Binding-site contacts:
Ligand atom N4 contacts residue VAL202 of chain 10.A at 2.9 Å (h-bond).
Ligand atom C4 contacts residue VAL202 of chain 10.A at 3.7 Å (hydrophobic).
Ligand atom N7 contacts residue PRO203 of chain 10.A at 4.2 Å.
Ligand atom N6 contacts residue SER415 of chain 10.A at 3.6 Å.
Ligand atom C5 contacts residue ARG91 of chain 10.A at 4.1 Å.
Ligand atom N1 contacts residue PRO203 of chain 10.A at 4.1 Å.
Ligand atom N6 contacts residue PHE421 of chain 10.A at 3.9 Å.
Ligand atom C5 contacts residue PRO203 of chain 10.A at 4.0 Å (hydrophobic).
Ligand atom N7 contacts residue ASN392 of chain 10.A at 4.2 Å.
Ligand atom N7 contacts residue HIS413 of chain 10.A at 4.1 Å.
Ligand atom C1' contacts residue PRO203 of chain 10.A at 4.1 Å (hydrophobic).
Ligand atom C6 contacts residue VAL202 of chain 10.A at 4.2 Å (hydrophobic).
Ligand atom C2' contacts residue HIS413 of chain 10.A at 3.8 Å.
Ligand atom N3 contacts residue ASP201 of chain 10.A at 4.1 Å.
Ligand atom C5 contacts residue ASP201 of chain 10.A at 4.1 Å.
Ligand atom C2 contacts residue PRO203 of chain 10.A at 3.9 Å (hydrophobic).
Ligand atom C4 contacts residue ASP201 of chain 10.A at 3.7 Å.
Ligand atom C2 contacts residue VAL202 of chain 10.A at 4.2 Å (hydrophobic).
Ligand atom C5 contacts residue VAL202 of chain 10.A at 3.6 Å (hydrophobic).
Ligand atom C8 contacts residue HIS413 of chain 10.A at 3.8 Å.
Ligand atom N7 contacts residue SER415 of chain 10.A at 4.0 Å.
Ligand atom N1 contacts residue GLY422 of chain 10.A at 3.0 Å (h-bond).
Ligand atom N1 contacts residue PRO203 of chain 10.A at 3.8 Å.
Ligand atom C2 contacts residue GLY422 of chain 10.A at 3.2 Å.
Ligand atom C4 contacts residue PRO203 of chain 10.A at 4.1 Å (hydrophobic).
Ligand atom N4 contacts residue ASP201 of chain 10.A at 2.5 Å.
Ligand atom C2' contacts residue PRO414 of chain 10.A at 3.8 Å (hydrophobic).
Ligand atom N3 contacts residue PRO414 of chain 10.A at 4.2 Å.
Ligand atom N6 contacts residue GLY420 of chain 10.A at 3.7 Å.
Ligand atom C6 contacts residue GLY422 of chain 10.A at 3.8 Å.
Ligand atom C2' contacts residue PRO203 of chain 10.A at 3.3 Å (hydrophobic).
Ligand atom N3 contacts residue PRO203 of chain 10.A at 4.2 Å.
Ligand atom C6 contacts residue PRO203 of chain 10.A at 4.0 Å (hydrophobic).
Ligand atom C5 contacts residue SER415 of chain 10.A at 4.1 Å.
Ligand atom N6 contacts residue GLY422 of chain 10.A at 3.4 Å (h-bond).
Ligand atom N1 contacts residue VAL202 of chain 10.A at 3.6 Å.
Ligand atom C5 contacts residue PRO203 of chain 10.A at 3.9 Å (hydrophobic).
Ligand atom C6 contacts residue PRO203 of chain 10.A at 4.0 Å (hydrophobic).
Ligand atom C4 contacts residue PRO203 of chain 10.A at 4.2 Å (hydrophobic).
Ligand atom C6 contacts residue SER415 of chain 10.A at 4.1 Å.

A protein and the small-molecule ligand that binds it are described below.
Small molecule (SMILES): Nc1ccn([C@H]2C[C@H](O[P](=O)(O)OC[C@H]3O[C@@H](n4cnc5c(N)ncnc54)C[C@@H]3O)[C@@H](COP(=O)(O)O)O2)c(=O)n1

Sequence of chain 10.A:
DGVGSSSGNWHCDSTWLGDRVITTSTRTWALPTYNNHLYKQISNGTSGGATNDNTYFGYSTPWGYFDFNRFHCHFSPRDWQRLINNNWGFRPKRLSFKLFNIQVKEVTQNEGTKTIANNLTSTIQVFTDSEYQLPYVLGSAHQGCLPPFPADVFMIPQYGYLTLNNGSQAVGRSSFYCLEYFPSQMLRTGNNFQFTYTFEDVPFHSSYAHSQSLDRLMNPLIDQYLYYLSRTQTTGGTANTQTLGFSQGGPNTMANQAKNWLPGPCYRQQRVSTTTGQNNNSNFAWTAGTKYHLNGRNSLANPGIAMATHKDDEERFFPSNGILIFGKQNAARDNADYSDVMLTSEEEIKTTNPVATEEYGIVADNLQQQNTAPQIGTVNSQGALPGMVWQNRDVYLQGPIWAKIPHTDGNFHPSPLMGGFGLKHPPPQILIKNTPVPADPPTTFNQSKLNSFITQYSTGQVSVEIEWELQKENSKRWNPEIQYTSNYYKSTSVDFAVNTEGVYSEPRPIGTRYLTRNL